A protein and the small-molecule ligand that binds it are described below.
Small molecule (SMILES): Cn1c(=O)c2c(ncn2CC2OCCO2)n(C)c1=O

Sequence of chain 1.A:
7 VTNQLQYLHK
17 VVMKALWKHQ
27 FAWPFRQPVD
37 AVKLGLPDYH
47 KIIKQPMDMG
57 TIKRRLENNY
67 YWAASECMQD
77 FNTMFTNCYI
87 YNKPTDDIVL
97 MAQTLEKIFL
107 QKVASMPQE

Binding-site contacts:
Ligand atom O1 contacts residue TYR45 of chain 1.A at 3.9 Å.
Ligand atom C3 contacts residue PRO30 of chain 1.A at 4.3 Å (hydrophobic).
Ligand atom C8 contacts residue PRO30 of chain 1.A at 4.3 Å (hydrophobic).
Ligand atom N1 contacts residue ILE94 of chain 1.A at 4.4 Å.
Ligand atom C contacts residue TYR87 of chain 1.A at 3.3 Å (hydrophobic).
Ligand atom C3 contacts residue ILE94 of chain 1.A at 4.3 Å (hydrophobic).
Ligand atom C2 contacts residue LEU40 of chain 1.A at 3.9 Å (hydrophobic).
Ligand atom N2 contacts residue LEU40 of chain 1.A at 3.4 Å.
Ligand atom C10 contacts residue MET97 of chain 1.A at 4.4 Å (hydrophobic).
Ligand atom N contacts residue LEU42 of chain 1.A at 4.1 Å.
Ligand atom C contacts residue LEU42 of chain 1.A at 3.6 Å (hydrophobic).
Ligand atom N3 contacts residue LEU40 of chain 1.A at 4.1 Å.
Ligand atom O2 contacts residue TRP29 of chain 1.A at 4.2 Å.
Ligand atom C5 contacts residue VAL35 of chain 1.A at 3.4 Å (hydrophobic).
Ligand atom O1 contacts residue TYR87 of chain 1.A at 4.2 Å.
Ligand atom O3 contacts residue ILE94 of chain 1.A at 3.4 Å.
Ligand atom O3 contacts residue PRO30 of chain 1.A at 4.0 Å.
Ligand atom C1 contacts residue ASN88 of chain 1.A at 4.2 Å.
Ligand atom C8 contacts residue TRP29 of chain 1.A at 3.6 Å (hydrophobic).
Ligand atom C7 contacts residue LEU40 of chain 1.A at 3.6 Å (hydrophobic).
Ligand atom N contacts residue ASN88 of chain 1.A at 3.5 Å (h-bond).
Ligand atom C6 contacts residue LEU40 of chain 1.A at 3.5 Å (hydrophobic).
Ligand atom C10 contacts residue TRP29 of chain 1.A at 4.4 Å (hydrophobic).
Ligand atom C3 contacts residue LEU40 of chain 1.A at 4.1 Å (hydrophobic).
Ligand atom O contacts residue PRO30 of chain 1.A at 3.2 Å (h-bond).
Ligand atom C5 contacts residue PRO30 of chain 1.A at 4.1 Å (hydrophobic).
Ligand atom C9 contacts residue TRP29 of chain 1.A at 4.4 Å (hydrophobic).
Ligand atom C1 contacts residue LEU40 of chain 1.A at 4.3 Å (hydrophobic).
Ligand atom O contacts residue LEU40 of chain 1.A at 4.2 Å.
Ligand atom C contacts residue ASN88 of chain 1.A at 2.9 Å.
Ligand atom O3 contacts residue TRP29 of chain 1.A at 4.3 Å.
Ligand atom N3 contacts residue ASN88 of chain 1.A at 4.3 Å.
Ligand atom C7 contacts residue PRO30 of chain 1.A at 4.3 Å (hydrophobic).
Ligand atom O1 contacts residue ASN88 of chain 1.A at 3.0 Å (h-bond).
Ligand atom C7 contacts residue TRP29 of chain 1.A at 4.4 Å (hydrophobic).
Ligand atom N1 contacts residue VAL35 of chain 1.A at 4.1 Å.
Ligand atom C1 contacts residue LEU42 of chain 1.A at 4.3 Å (hydrophobic).
Ligand atom O1 contacts residue VAL35 of chain 1.A at 4.4 Å.
Ligand atom C4 contacts residue ASN88 of chain 1.A at 3.6 Å.
Ligand atom C10 contacts residue ILE94 of chain 1.A at 4.1 Å (hydrophobic).